Binding-site contacts:
Ligand atom O1P contacts residue TRP398 of chain 1.C at 2.7 Å (h-bond).
Ligand atom C6 contacts residue SER353 of chain 1.C at 3.8 Å.
Ligand atom O5 contacts residue LEU347 of chain 1.C at 3.6 Å.
Ligand atom C6 contacts residue LEU347 of chain 1.C at 3.6 Å (hydrophobic).
Ligand atom O4 contacts residue GLY434 of chain 1.C at 2.6 Å (h-bond).
Ligand atom O4 contacts residue THR438 of chain 1.C at 3.5 Å (h-bond).
Ligand atom P2 contacts residue SER435 of chain 1.C at 3.4 Å.
Ligand atom O4P contacts residue THR348 of chain 1.C at 2.4 Å (h-bond).
Ligand atom O5P contacts residue SER435 of chain 1.C at 2.6 Å (h-bond).
Ligand atom O3 contacts residue ARG432 of chain 1.C at 2.8 Å (salt-bridge).
Ligand atom C5 contacts residue GLY434 of chain 1.C at 3.6 Å.
Ligand atom C6 contacts residue THR438 of chain 1.C at 3.6 Å.
Ligand atom P2 contacts residue THR349 of chain 1.C at 3.8 Å.
Ligand atom O3P contacts residue GLY434 of chain 1.C at 2.8 Å (h-bond).
Ligand atom P2 contacts residue SER353 of chain 1.C at 3.7 Å.
Ligand atom P2 contacts residue THR348 of chain 1.C at 3.5 Å.
Ligand atom O2 contacts residue GLY430 of chain 1.C at 3.5 Å (h-bond).
Ligand atom O6 contacts residue THR349 of chain 1.C at 3.3 Å (h-bond).
Ligand atom O2 contacts residue LEU347 of chain 1.C at 3.6 Å.
Ligand atom O4P contacts residue ARG352 of chain 1.C at 3.7 Å.
Ligand atom C4 contacts residue GLY434 of chain 1.C at 3.4 Å.
Ligand atom O4 contacts residue GLY436 of chain 1.C at 3.7 Å.
Ligand atom O6P contacts residue GLY436 of chain 1.C at 2.9 Å (h-bond).
Ligand atom O5P contacts residue THR350 of chain 1.C at 2.6 Å (h-bond).
Ligand atom O5P contacts residue THR349 of chain 1.C at 3.5 Å (h-bond).
Ligand atom O4P contacts residue SER353 of chain 1.C at 2.8 Å (h-bond).
Ligand atom C3 contacts residue ARG432 of chain 1.C at 3.3 Å.
Ligand atom O6P contacts residue SER435 of chain 1.C at 3.2 Å (h-bond).
Ligand atom P1 contacts residue ARG405 of chain 1.C at 3.8 Å.
Ligand atom O4 contacts residue TYR437 of chain 1.C at 2.8 Å (h-bond).
Ligand atom O2P contacts residue THR349 of chain 1.C at 3.8 Å.
Ligand atom O1 contacts residue GLY434 of chain 1.C at 3.7 Å.
Ligand atom C3 contacts residue GLY434 of chain 1.C at 3.6 Å.
Ligand atom O6 contacts residue THR348 of chain 1.C at 3.6 Å.
Ligand atom O6P contacts residue SER353 of chain 1.C at 3.7 Å.
Ligand atom O1P contacts residue ARG405 of chain 1.C at 2.8 Å (salt-bridge).
Ligand atom O3P contacts residue PRO433 of chain 1.C at 3.5 Å.
Ligand atom O3 contacts residue GLY430 of chain 1.C at 3.1 Å.
Ligand atom O5P contacts residue THR348 of chain 1.C at 3.7 Å.
Ligand atom O2P contacts residue ARG405 of chain 1.C at 2.8 Å (salt-bridge).

Sequence of chain 1.C:
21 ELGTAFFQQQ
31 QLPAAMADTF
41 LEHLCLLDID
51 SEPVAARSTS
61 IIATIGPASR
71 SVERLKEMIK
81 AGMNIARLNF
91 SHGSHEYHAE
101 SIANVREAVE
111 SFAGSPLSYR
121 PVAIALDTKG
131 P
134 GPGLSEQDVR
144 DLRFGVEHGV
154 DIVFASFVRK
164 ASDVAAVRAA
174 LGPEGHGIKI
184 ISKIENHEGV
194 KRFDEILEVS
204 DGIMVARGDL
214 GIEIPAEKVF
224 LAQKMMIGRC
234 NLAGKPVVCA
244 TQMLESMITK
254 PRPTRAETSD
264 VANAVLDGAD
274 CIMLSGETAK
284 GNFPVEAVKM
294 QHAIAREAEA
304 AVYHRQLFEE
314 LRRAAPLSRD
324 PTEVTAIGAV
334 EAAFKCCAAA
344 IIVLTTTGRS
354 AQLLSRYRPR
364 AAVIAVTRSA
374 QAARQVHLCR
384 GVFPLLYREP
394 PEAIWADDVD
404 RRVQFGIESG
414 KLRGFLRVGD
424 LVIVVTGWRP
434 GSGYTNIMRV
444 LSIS

This small molecule binds to this protein.
Small molecule (SMILES): O=P(O)(O)OC[C@H]1O[C@](O)(COP(=O)(O)O)[C@@H](O)[C@@H]1O